A protein and the small-molecule ligand that binds it are described below.
Small molecule (SMILES): CC(=O)N[C@@H]1[C@@H](O)[C@H](O)[C@@H](CO)O[C@H]1O

Binding-site contacts:
Ligand atom C2 contacts residue THR604 of chain 1.A at 4.4 Å.
Ligand atom C5 contacts residue ASN603 of chain 1.A at 3.7 Å.
Ligand atom C2 contacts residue ASN603 of chain 1.A at 2.5 Å.
Ligand atom C3 contacts residue THR604 of chain 1.A at 3.7 Å.
Ligand atom O7 contacts residue ASN603 of chain 1.A at 2.8 Å (h-bond).
Ligand atom O5 contacts residue ASN603 of chain 1.A at 2.4 Å (h-bond).
Ligand atom C7 contacts residue ASN603 of chain 1.A at 3.1 Å.
Ligand atom C4 contacts residue THR604 of chain 1.A at 4.1 Å.
Ligand atom C1 contacts residue ASN603 of chain 1.A at 1.4 Å.
Ligand atom C3 contacts residue ASN603 of chain 1.A at 3.8 Å.
Ligand atom C1 contacts residue THR604 of chain 1.A at 3.7 Å.
Ligand atom N2 contacts residue ASN603 of chain 1.A at 2.9 Å (h-bond).
Ligand atom C4 contacts residue ASN603 of chain 1.A at 4.2 Å.
Ligand atom C8 contacts residue ASN603 of chain 1.A at 4.0 Å.
Ligand atom C5 contacts residue THR604 of chain 1.A at 3.9 Å.
Ligand atom O4 contacts residue THR604 of chain 1.A at 4.1 Å.
Ligand atom N2 contacts residue THR604 of chain 1.A at 4.1 Å.

Sequence of chain 1.A:
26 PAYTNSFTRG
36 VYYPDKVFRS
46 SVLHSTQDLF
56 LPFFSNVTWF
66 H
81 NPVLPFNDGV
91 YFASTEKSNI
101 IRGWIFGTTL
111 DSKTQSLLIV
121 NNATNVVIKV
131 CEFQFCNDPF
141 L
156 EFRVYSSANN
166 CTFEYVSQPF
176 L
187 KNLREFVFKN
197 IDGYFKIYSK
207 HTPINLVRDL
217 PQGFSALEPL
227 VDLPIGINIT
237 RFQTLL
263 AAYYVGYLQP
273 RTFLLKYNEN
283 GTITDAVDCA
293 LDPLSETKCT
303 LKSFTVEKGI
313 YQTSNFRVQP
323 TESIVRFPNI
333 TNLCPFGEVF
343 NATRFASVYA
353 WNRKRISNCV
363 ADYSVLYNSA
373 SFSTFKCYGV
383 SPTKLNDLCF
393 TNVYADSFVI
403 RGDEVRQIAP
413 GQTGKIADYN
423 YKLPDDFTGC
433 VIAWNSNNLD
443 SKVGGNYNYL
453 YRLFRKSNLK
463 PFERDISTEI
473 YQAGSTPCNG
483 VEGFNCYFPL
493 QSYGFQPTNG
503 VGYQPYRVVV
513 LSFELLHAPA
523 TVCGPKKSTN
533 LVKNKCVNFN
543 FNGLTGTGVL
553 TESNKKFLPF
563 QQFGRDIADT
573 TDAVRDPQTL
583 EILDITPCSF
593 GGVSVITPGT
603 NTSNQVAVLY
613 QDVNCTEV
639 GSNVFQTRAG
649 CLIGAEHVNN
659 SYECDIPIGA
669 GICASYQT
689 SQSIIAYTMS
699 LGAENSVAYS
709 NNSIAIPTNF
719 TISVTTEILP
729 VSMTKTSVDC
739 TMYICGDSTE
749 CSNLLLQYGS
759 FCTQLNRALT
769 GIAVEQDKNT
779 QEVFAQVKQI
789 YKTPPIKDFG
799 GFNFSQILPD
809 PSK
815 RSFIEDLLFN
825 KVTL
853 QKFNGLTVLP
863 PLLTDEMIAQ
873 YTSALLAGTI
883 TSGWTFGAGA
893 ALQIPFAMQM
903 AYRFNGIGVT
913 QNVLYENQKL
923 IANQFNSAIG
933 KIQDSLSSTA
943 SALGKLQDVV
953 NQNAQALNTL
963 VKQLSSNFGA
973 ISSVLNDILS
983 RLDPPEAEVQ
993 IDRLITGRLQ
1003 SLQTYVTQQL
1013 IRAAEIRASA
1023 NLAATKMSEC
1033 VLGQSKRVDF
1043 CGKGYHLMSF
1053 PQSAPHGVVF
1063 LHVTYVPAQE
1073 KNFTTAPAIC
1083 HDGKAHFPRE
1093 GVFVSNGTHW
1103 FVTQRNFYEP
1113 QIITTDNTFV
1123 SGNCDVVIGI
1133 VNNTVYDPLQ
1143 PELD